Sequence of chain 1.W:
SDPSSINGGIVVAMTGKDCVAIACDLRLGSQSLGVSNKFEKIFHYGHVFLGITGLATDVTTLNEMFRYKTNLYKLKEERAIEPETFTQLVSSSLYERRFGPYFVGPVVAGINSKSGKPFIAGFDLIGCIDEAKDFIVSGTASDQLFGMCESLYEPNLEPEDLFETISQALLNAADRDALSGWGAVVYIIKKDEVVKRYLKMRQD

Binding-site contacts:
Ligand atom C59 contacts residue THR1 of chain 1.V at 3.5 Å.
Ligand atom C42 contacts residue THR1 of chain 1.V at 2.4 Å.
Ligand atom C59 contacts residue GLY168 of chain 1.V at 3.6 Å.
Ligand atom O9 contacts residue ASP125 of chain 1.W at 3.6 Å.
Ligand atom N41 contacts residue THR1 of chain 1.V at 3.7 Å.
Ligand atom C51 contacts residue THR1 of chain 1.V at 2.5 Å.
Ligand atom C16 contacts residue THR48 of chain 1.V at 3.7 Å.
Ligand atom C15 contacts residue THR48 of chain 1.V at 3.6 Å.
Ligand atom C59 contacts residue THR21 of chain 1.V at 3.5 Å.
Ligand atom C51 contacts residue MES1 of chain 1.RA at 3.5 Å.
Ligand atom O48 contacts residue THR1 of chain 1.V at 2.3 Å (h-bond).
Ligand atom C39 contacts residue GLY47 of chain 1.V at 3.6 Å.
Ligand atom C59 contacts residue ARG19 of chain 1.V at 3.6 Å.
Ligand atom C47 contacts residue MES1 of chain 1.RA at 3.6 Å.
Ligand atom O60 contacts residue THR1 of chain 1.V at 3.4 Å (h-bond).
Ligand atom C47 contacts residue THR1 of chain 1.V at 1.4 Å.
Ligand atom O29 contacts residue ALA49 of chain 1.V at 3.0 Å (h-bond).
Ligand atom O48 contacts residue MES1 of chain 1.RA at 2.6 Å (h-bond).
Ligand atom C58 contacts residue GLY168 of chain 1.V at 2.9 Å.
Ligand atom O48 contacts residue GLY47 of chain 1.V at 3.2 Å (h-bond).
Ligand atom C11 contacts residue ASP125 of chain 1.W at 3.5 Å.
Ligand atom C43 contacts residue THR1 of chain 1.V at 2.8 Å.
Ligand atom C17 contacts residue ARG99 of chain 1.W at 3.4 Å.
Ligand atom O60 contacts residue MES1 of chain 1.RA at 2.7 Å (h-bond).
Ligand atom O40 contacts residue THR21 of chain 1.V at 3.0 Å (h-bond).
Ligand atom N22 contacts residue ASP125 of chain 1.W at 3.0 Å (salt-bridge).
Ligand atom C58 contacts residue SER129 of chain 1.V at 3.5 Å.
Ligand atom C46 contacts residue THR52 of chain 1.V at 3.6 Å.
Ligand atom C38 contacts residue GLY47 of chain 1.V at 3.7 Å.
Ligand atom O9 contacts residue GLN22 of chain 1.V at 3.6 Å.
Ligand atom C31 contacts residue GLY47 of chain 1.V at 3.3 Å.
Ligand atom C27 contacts residue ALA27 of chain 1.V at 3.4 Å (hydrophobic).
Ligand atom C23 contacts residue THR21 of chain 1.V at 3.4 Å.
Ligand atom N41 contacts residue GLY47 of chain 1.V at 3.0 Å (h-bond).
Ligand atom C58 contacts residue THR1 of chain 1.V at 1.5 Å.
Ligand atom N30 contacts residue THR21 of chain 1.V at 3.0 Å (h-bond).
Ligand atom O40 contacts residue SER20 of chain 1.V at 3.3 Å.
Ligand atom C18 contacts residue ARG99 of chain 1.W at 3.7 Å.
Ligand atom C5 contacts residue GLN22 of chain 1.V at 3.0 Å.
Ligand atom C37 contacts residue THR48 of chain 1.V at 3.6 Å.

This protein binds this small molecule.
Small molecule (SMILES): CC(C)C[C@H](NC(=O)[C@H](CCc1ccccc1)NC(=O)CN1CCOCC1)C(=O)N[C@@H](Cc1ccccc1)C(=O)N[C@@H](CC(C)C)[C@@H](O)C(C)(C)O

Sequence of chain 1.V:
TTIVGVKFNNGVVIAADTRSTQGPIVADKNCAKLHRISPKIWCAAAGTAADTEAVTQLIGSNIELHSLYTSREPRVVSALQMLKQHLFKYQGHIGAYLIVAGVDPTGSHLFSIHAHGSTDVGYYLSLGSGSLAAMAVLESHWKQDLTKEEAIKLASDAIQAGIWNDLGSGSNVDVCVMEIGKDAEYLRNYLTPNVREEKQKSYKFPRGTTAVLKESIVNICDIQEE